Sequence of chain 1.A:
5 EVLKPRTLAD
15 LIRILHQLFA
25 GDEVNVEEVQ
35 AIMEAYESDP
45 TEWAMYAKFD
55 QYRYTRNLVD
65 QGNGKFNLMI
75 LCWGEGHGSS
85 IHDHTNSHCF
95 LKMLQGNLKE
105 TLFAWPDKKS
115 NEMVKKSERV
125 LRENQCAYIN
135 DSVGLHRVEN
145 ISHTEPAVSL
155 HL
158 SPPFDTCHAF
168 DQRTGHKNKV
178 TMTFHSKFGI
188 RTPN

Binding-site contacts:
Ligand atom O contacts residue MET179 of chain 1.A at 3.0 Å.
Ligand atom C contacts residue F2Y157 of chain 1.A at 3.9 Å.
Ligand atom N contacts residue HIS86 of chain 1.A at 3.3 Å (h-bond).
Ligand atom SG contacts residue TRP77 of chain 1.A at 4.4 Å.
Ligand atom O contacts residue ARG60 of chain 1.A at 3.1 Å (salt-bridge).
Ligand atom O contacts residue LEU75 of chain 1.A at 4.0 Å.
Ligand atom SG contacts residue VAL142 of chain 1.A at 3.7 Å.
Ligand atom CB contacts residue TYR58 of chain 1.A at 4.3 Å (hydrophobic).
Ligand atom CA contacts residue F2Y157 of chain 1.A at 3.8 Å.
Ligand atom CA contacts residue HIS86 of chain 1.A at 3.4 Å.
Ligand atom CA contacts residue TYR58 of chain 1.A at 4.2 Å (hydrophobic).
Ligand atom SG contacts residue F2Y157 of chain 1.A at 4.2 Å.
Ligand atom CB contacts residue HIS155 of chain 1.A at 3.8 Å.
Ligand atom N contacts residue FE21 of chain 1.B at 2.4 Å.
Ligand atom CB contacts residue F2Y157 of chain 1.A at 3.8 Å.
Ligand atom OXT contacts residue ARG60 of chain 1.A at 3.0 Å (salt-bridge).
Ligand atom CB contacts residue FE21 of chain 1.B at 3.2 Å.
Ligand atom CB contacts residue TRP77 of chain 1.A at 4.4 Å (hydrophobic).
Ligand atom CB contacts residue LEU75 of chain 1.A at 3.6 Å (hydrophobic).
Ligand atom C contacts residue TYR58 of chain 1.A at 3.8 Å (hydrophobic).
Ligand atom N contacts residue HIS88 of chain 1.A at 3.3 Å (h-bond).
Ligand atom CA contacts residue FE21 of chain 1.B at 3.0 Å.
Ligand atom CB contacts residue HIS86 of chain 1.A at 3.9 Å.
Ligand atom C contacts residue LEU75 of chain 1.A at 4.2 Å (hydrophobic).
Ligand atom OXT contacts residue MET179 of chain 1.A at 3.8 Å.
Ligand atom SG contacts residue HIS155 of chain 1.A at 3.8 Å.
Ligand atom C contacts residue FE21 of chain 1.B at 4.5 Å.
Ligand atom SG contacts residue HIS140 of chain 1.A at 3.4 Å (h-bond).
Ligand atom SG contacts residue LEU95 of chain 1.A at 4.4 Å.
Ligand atom SG contacts residue FE21 of chain 1.B at 2.5 Å.
Ligand atom C contacts residue ARG60 of chain 1.A at 3.6 Å.
Ligand atom O contacts residue TYR58 of chain 1.A at 2.8 Å (h-bond).
Ligand atom C contacts residue MET179 of chain 1.A at 3.6 Å (hydrophobic).
Ligand atom N contacts residue F2Y157 of chain 1.A at 2.9 Å (h-bond).
Ligand atom SG contacts residue HIS86 of chain 1.A at 3.4 Å (h-bond).
Ligand atom OXT contacts residue F2Y157 of chain 1.A at 3.0 Å.

A small-molecule ligand and the protein it binds are described below.
Small molecule (SMILES): N[C@@H](CS)C(=O)O